Binding-site contacts:
Ligand atom C2 contacts residue ILE280 of chain 1.C at 4.3 Å (hydrophobic).
Ligand atom O1 contacts residue ARG281 of chain 1.C at 3.8 Å.
Ligand atom C1 contacts residue ARG272 of chain 1.C at 4.2 Å.
Ligand atom O3 contacts residue ARG272 of chain 1.C at 4.0 Å.
Ligand atom C3 contacts residue ASP283 of chain 1.C at 3.8 Å.
Ligand atom O3 contacts residue ASP283 of chain 1.C at 2.7 Å (salt-bridge).
Ligand atom C2 contacts residue ASP283 of chain 1.C at 3.9 Å.
Ligand atom O1 contacts residue SER282 of chain 1.C at 4.3 Å.
Ligand atom C1 contacts residue SER282 of chain 1.C at 4.2 Å.
Ligand atom C2 contacts residue SER282 of chain 1.C at 3.8 Å.
Ligand atom O1 contacts residue LEU275 of chain 1.C at 4.4 Å.
Ligand atom C1 contacts residue ARG281 of chain 1.C at 4.0 Å.
Ligand atom C2 contacts residue ARG281 of chain 1.C at 4.2 Å.
Ligand atom O1 contacts residue ARG272 of chain 1.C at 3.8 Å.
Ligand atom C1 contacts residue LEU275 of chain 1.C at 3.7 Å (hydrophobic).
Ligand atom O3 contacts residue MET286 of chain 1.C at 4.2 Å.
Ligand atom C3 contacts residue ARG272 of chain 1.C at 3.7 Å.
Ligand atom C1 contacts residue ILE280 of chain 1.C at 3.0 Å (hydrophobic).
Ligand atom O1 contacts residue LYS276 of chain 1.C at 4.2 Å.
Ligand atom O1 contacts residue ILE280 of chain 1.C at 3.1 Å (h-bond).

Sequence of chain 1.C:
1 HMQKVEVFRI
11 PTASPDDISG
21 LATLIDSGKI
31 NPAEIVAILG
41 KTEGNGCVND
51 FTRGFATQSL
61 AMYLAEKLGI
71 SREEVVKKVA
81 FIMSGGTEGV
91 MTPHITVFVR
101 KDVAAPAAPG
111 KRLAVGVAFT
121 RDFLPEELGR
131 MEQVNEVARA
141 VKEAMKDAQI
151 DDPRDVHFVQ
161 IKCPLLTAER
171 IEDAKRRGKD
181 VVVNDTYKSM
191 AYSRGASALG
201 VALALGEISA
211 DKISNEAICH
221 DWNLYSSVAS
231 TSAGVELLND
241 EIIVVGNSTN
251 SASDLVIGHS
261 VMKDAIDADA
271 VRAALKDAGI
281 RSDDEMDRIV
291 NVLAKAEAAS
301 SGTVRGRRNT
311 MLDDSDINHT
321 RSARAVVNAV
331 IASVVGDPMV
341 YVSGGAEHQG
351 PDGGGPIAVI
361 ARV

This small molecule binds to this protein.
Small molecule (SMILES): OCCCO